A protein and the small-molecule ligand that binds it are described below.
Small molecule (SMILES): CC(=O)N[C@@H]1[C@@H](O)[C@H](O)[C@@H](CO)O[C@H]1O

Sequence of chain 1.D:
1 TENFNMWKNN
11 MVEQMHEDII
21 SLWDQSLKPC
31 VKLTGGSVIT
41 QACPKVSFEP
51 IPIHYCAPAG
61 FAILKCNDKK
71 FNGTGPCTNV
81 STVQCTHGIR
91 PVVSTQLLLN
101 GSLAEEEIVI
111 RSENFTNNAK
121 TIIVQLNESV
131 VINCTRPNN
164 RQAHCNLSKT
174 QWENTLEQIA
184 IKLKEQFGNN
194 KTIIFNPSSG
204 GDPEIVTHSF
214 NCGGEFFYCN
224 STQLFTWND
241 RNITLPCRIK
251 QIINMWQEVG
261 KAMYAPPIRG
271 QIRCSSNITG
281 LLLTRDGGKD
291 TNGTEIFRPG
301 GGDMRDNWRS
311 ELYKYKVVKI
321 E

Binding-site contacts:
Ligand atom C7 contacts residue ASN139 of chain 1.D at 4.3 Å.
Ligand atom C2 contacts residue ASN139 of chain 1.D at 2.8 Å.
Ligand atom C5 contacts residue ASN139 of chain 1.D at 3.5 Å.
Ligand atom N2 contacts residue PRO137 of chain 1.D at 4.1 Å.
Ligand atom C1 contacts residue ASN139 of chain 1.D at 1.4 Å.
Ligand atom O7 contacts residue PRO137 of chain 1.D at 3.5 Å.
Ligand atom N2 contacts residue ASN138 of chain 1.D at 4.4 Å.
Ligand atom N2 contacts residue ASN139 of chain 1.D at 3.2 Å (h-bond).
Ligand atom C8 contacts residue PRO137 of chain 1.D at 3.9 Å (hydrophobic).
Ligand atom C7 contacts residue PRO137 of chain 1.D at 3.6 Å (hydrophobic).
Ligand atom O5 contacts residue ASN139 of chain 1.D at 2.4 Å (h-bond).
Ligand atom C4 contacts residue ASN139 of chain 1.D at 4.2 Å.
Ligand atom O7 contacts residue GLN165 of chain 1.D at 4.3 Å.
Ligand atom C3 contacts residue ASN139 of chain 1.D at 3.8 Å.
Ligand atom O6 contacts residue ASN139 of chain 1.D at 4.5 Å.